Sequence of chain 1.A:
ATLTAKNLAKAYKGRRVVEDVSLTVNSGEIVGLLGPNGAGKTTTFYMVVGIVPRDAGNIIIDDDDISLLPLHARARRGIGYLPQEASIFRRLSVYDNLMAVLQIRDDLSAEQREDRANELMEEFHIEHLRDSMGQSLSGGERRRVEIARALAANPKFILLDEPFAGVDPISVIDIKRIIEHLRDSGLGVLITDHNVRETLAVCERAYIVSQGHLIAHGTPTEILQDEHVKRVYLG

Binding-site contacts:
Ligand atom C2' contacts residue SER147 of chain 1.A at 3.3 Å.
Ligand atom O4G contacts residue LYS52 of chain 1.B at 2.5 Å (salt-bridge).
Ligand atom O3G contacts residue PRO47 of chain 1.B at 3.0 Å (h-bond).
Ligand atom O1G contacts residue SER149 of chain 1.A at 2.9 Å (h-bond).
Ligand atom O3' contacts residue GLY49 of chain 1.B at 3.4 Å (h-bond).
Ligand atom O3G contacts residue LYS52 of chain 1.B at 2.5 Å (salt-bridge).
Ligand atom PA contacts residue THR54 of chain 1.B at 3.2 Å.
Ligand atom O3G contacts residue GLY49 of chain 1.B at 2.6 Å (h-bond).
Ligand atom O5' contacts residue THR54 of chain 1.B at 3.3 Å (h-bond).
Ligand atom O1B contacts residue ALA50 of chain 1.B at 3.1 Å (h-bond).
Ligand atom O1G contacts residue GLY150 of chain 1.A at 3.3 Å.
Ligand atom VG contacts residue ASN48 of chain 1.B at 3.4 Å.
Ligand atom O3A contacts residue SER149 of chain 1.A at 3.2 Å.
Ligand atom N7 contacts residue TYR23 of chain 1.B at 3.4 Å.
Ligand atom C5' contacts residue THR54 of chain 1.B at 3.3 Å.
Ligand atom O2A contacts residue THR53 of chain 1.B at 2.8 Å (h-bond).
Ligand atom O1A contacts residue THR54 of chain 1.B at 3.3 Å (h-bond).
Ligand atom O3G contacts residue ASN48 of chain 1.B at 3.3 Å.
Ligand atom O1B contacts residue GLY51 of chain 1.B at 3.2 Å (h-bond).
Ligand atom O2A contacts residue THR54 of chain 1.B at 2.4 Å (h-bond).
Ligand atom O3B contacts residue SER149 of chain 1.A at 2.9 Å (h-bond).
Ligand atom O4G contacts residue GLU173 of chain 1.B at 3.0 Å (salt-bridge).
Ligand atom VG contacts residue LYS52 of chain 1.B at 2.9 Å.
Ligand atom O3A contacts residue THR53 of chain 1.B at 3.3 Å.
Ligand atom O2G contacts residue GLY177 of chain 1.A at 3.3 Å (h-bond).
Ligand atom O5' contacts residue SER149 of chain 1.A at 3.3 Å.
Ligand atom O2G contacts residue ASN48 of chain 1.B at 2.3 Å (h-bond).
Ligand atom C5 contacts residue TYR23 of chain 1.B at 3.3 Å (hydrophobic).
Ligand atom O2B contacts residue LYS52 of chain 1.B at 2.3 Å (salt-bridge).
Ligand atom O1A contacts residue THR53 of chain 1.B at 3.4 Å.
Ligand atom O1G contacts residue ASN48 of chain 1.B at 3.1 Å (h-bond).
Ligand atom C8 contacts residue SER147 of chain 1.A at 3.1 Å.
Ligand atom O1B contacts residue SER149 of chain 1.A at 3.3 Å (h-bond).
Ligand atom O1G contacts residue GLY151 of chain 1.A at 2.5 Å (h-bond).
Ligand atom O2G contacts residue HIS205 of chain 1.B at 2.3 Å (h-bond).
Ligand atom O2A contacts residue LYS52 of chain 1.B at 3.0 Å (salt-bridge).
Ligand atom N6 contacts residue ARG292 of chain 1.C at 3.4 Å.
Ligand atom O1B contacts residue GLY49 of chain 1.B at 3.2 Å.
Ligand atom O2A contacts residue GLY51 of chain 1.B at 3.0 Å.
Ligand atom C6 contacts residue TYR23 of chain 1.B at 3.4 Å (hydrophobic).

Sequence of chain 1.B:
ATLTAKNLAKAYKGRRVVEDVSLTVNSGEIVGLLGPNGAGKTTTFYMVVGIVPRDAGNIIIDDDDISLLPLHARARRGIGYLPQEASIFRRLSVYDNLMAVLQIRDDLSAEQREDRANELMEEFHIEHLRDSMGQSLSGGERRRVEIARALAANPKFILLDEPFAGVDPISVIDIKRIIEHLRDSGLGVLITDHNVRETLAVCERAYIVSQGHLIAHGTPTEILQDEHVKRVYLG

Sequence of chain 1.C:
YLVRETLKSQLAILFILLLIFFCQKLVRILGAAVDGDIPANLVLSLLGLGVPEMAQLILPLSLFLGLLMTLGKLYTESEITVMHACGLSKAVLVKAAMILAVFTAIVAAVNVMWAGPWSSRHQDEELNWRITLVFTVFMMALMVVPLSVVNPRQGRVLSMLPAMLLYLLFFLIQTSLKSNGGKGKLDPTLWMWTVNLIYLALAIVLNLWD

A small-molecule ligand and the protein it binds are described below.
Small molecule (SMILES): Nc1ncnc2c1ncn2[C@@H]1O[C@H](CO[P](=O)(O)O[P](=O)(O)O[V](=O)(O)(O)O)[C@@H](O)[C@H]1O